Binding-site contacts:
Ligand atom C5 contacts residue PHE39 of chain 1.A at 3.4 Å (hydrophobic).
Ligand atom C4 contacts residue ASP105 of chain 1.A at 3.6 Å.
Ligand atom C13 contacts residue ALA130 of chain 1.A at 3.7 Å (hydrophobic).
Ligand atom C13 contacts residue MET248 of chain 1.A at 3.6 Å (hydrophobic).
Ligand atom C1 contacts residue ASP105 of chain 1.A at 2.4 Å.
Ligand atom C2 contacts residue TYR215 of chain 1.A at 3.6 Å (hydrophobic).
Ligand atom O1 contacts residue TYR215 of chain 1.A at 2.8 Å (h-bond).
Ligand atom C1 contacts residue TYR215 of chain 1.A at 3.6 Å (hydrophobic).
Ligand atom C4 contacts residue PHE179 of chain 1.A at 2.5 Å (hydrophobic).
Ligand atom C13 contacts residue GLN129 of chain 1.A at 3.5 Å.
Ligand atom C3 contacts residue HIS273 of chain 1.A at 3.7 Å.
Ligand atom C14 contacts residue ALA130 of chain 1.A at 3.6 Å (hydrophobic).
Ligand atom C4 contacts residue HIS153 of chain 1.A at 3.5 Å.
Ligand atom C4 contacts residue TYR215 of chain 1.A at 3.6 Å (hydrophobic).
Ligand atom O1 contacts residue HIS153 of chain 1.A at 2.7 Å (h-bond).
Ligand atom C2 contacts residue ASP105 of chain 1.A at 1.4 Å.
Ligand atom C12 contacts residue MET248 of chain 1.A at 3.5 Å (hydrophobic).
Ligand atom C9 contacts residue ASP105 of chain 1.A at 3.0 Å.
Ligand atom C8 contacts residue PHE179 of chain 1.A at 3.8 Å (hydrophobic).
Ligand atom C3 contacts residue ASP105 of chain 1.A at 2.5 Å.
Ligand atom C6 contacts residue HIS183 of chain 1.A at 3.6 Å.
Ligand atom C14 contacts residue GLN129 of chain 1.A at 3.4 Å.
Ligand atom O1 contacts residue ASP105 of chain 1.A at 3.6 Å (salt-bridge).
Ligand atom C7 contacts residue HIS183 of chain 1.A at 3.5 Å.
Ligand atom C7 contacts residue HIS273 of chain 1.A at 3.5 Å.
Ligand atom C6 contacts residue PHE179 of chain 1.A at 1.6 Å (hydrophobic).
Ligand atom C4 contacts residue PHE39 of chain 1.A at 3.4 Å (hydrophobic).
Ligand atom C7 contacts residue PHE179 of chain 1.A at 3.0 Å (hydrophobic).
Ligand atom C14 contacts residue ASP105 of chain 1.A at 3.2 Å.
Ligand atom C1 contacts residue HIS153 of chain 1.A at 3.8 Å.
Ligand atom C5 contacts residue PHE179 of chain 1.A at 1.2 Å (hydrophobic).
Ligand atom O1 contacts residue PHE154 of chain 1.A at 3.5 Å.
Ligand atom C11 contacts residue VAL151 of chain 1.A at 3.7 Å (hydrophobic).
Ligand atom C11 contacts residue LEU150 of chain 1.A at 3.4 Å (hydrophobic).
Ligand atom C3 contacts residue PHE179 of chain 1.A at 3.6 Å (hydrophobic).
Ligand atom C11 contacts residue HIS153 of chain 1.A at 3.7 Å.
Ligand atom C14 contacts residue HIS273 of chain 1.A at 3.8 Å.
Ligand atom C10 contacts residue HIS153 of chain 1.A at 3.1 Å.
Ligand atom C8 contacts residue HIS273 of chain 1.A at 3.0 Å.
Ligand atom C8 contacts residue ASP105 of chain 1.A at 3.0 Å.

The protein below binds the small molecule below.
Small molecule (SMILES): O[C@H](c1ccccc1)[C@H](O)c1ccccc1

Sequence of chain 1.A:
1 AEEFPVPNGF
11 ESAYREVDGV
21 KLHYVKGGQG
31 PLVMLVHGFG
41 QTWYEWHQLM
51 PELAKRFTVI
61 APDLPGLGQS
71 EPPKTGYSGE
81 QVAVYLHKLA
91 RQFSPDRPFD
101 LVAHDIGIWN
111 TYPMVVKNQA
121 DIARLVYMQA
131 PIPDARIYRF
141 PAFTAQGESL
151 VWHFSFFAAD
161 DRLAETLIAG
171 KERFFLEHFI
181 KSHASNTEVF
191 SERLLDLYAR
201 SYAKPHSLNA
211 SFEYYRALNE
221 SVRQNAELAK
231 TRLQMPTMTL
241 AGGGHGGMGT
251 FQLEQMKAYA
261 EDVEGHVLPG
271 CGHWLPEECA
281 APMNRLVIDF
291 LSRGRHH